Binding-site contacts:
Ligand atom CAB contacts residue LEU49 of chain 1.B at 3.6 Å (hydrophobic).
Ligand atom CAH contacts residue ASP46 of chain 1.B at 3.6 Å.
Ligand atom CBD contacts residue ALA45 of chain 1.B at 3.7 Å (hydrophobic).
Ligand atom CAC contacts residue LEU49 of chain 1.B at 3.6 Å (hydrophobic).
Ligand atom OBC contacts residue ILE119 of chain 1.B at 3.1 Å.
Ligand atom CAO contacts residue THR42 of chain 1.B at 3.7 Å.
Ligand atom OAJ contacts residue LEU220 of chain 1.B at 3.9 Å.
Ligand atom CAE contacts residue VAL228 of chain 1.B at 3.4 Å (hydrophobic).
Ligand atom CAD contacts residue ASP46 of chain 1.B at 3.9 Å.
Ligand atom CAE contacts residue ASP46 of chain 1.B at 3.6 Å.
Ligand atom CBA contacts residue ILE119 of chain 1.B at 3.4 Å (hydrophobic).
Ligand atom CAL contacts residue TRP78 of chain 1.B at 3.8 Å (hydrophobic).
Ligand atom CAQ contacts residue LEU41 of chain 1.B at 3.7 Å (hydrophobic).
Ligand atom CAM contacts residue ALA45 of chain 1.B at 3.6 Å (hydrophobic).
Ligand atom OBI contacts residue ARG89 of chain 1.B at 2.7 Å (salt-bridge).
Ligand atom CAU contacts residue PHE99 of chain 1.B at 3.7 Å (hydrophobic).
Ligand atom CAA contacts residue TRP78 of chain 1.B at 3.6 Å (hydrophobic).
Ligand atom CBH contacts residue LEU123 of chain 1.B at 3.8 Å (hydrophobic).
Ligand atom OBC contacts residue HIS219 of chain 1.B at 2.7 Å (h-bond).
Ligand atom OBC contacts residue GLY216 of chain 1.B at 3.7 Å.
Ligand atom CAP contacts residue THR42 of chain 1.B at 3.8 Å.
Ligand atom CAK contacts residue LEU220 of chain 1.B at 3.8 Å (hydrophobic).
Ligand atom OAJ contacts residue TRP78 of chain 1.B at 3.4 Å.
Ligand atom CAI contacts residue VAL228 of chain 1.B at 3.9 Å (hydrophobic).
Ligand atom CAG contacts residue ASP46 of chain 1.B at 3.6 Å.
Ligand atom CBH contacts residue MET83 of chain 1.B at 3.9 Å (hydrophobic).
Ligand atom NAF contacts residue ASP46 of chain 1.B at 2.6 Å (salt-bridge).
Ligand atom CAH contacts residue THR42 of chain 1.B at 3.6 Å.
Ligand atom OBI contacts residue LEU82 of chain 1.B at 3.6 Å.
Ligand atom CAG contacts residue VAL228 of chain 1.B at 3.6 Å (hydrophobic).
Ligand atom CAY contacts residue LEU220 of chain 1.B at 3.4 Å (hydrophobic).
Ligand atom CBF contacts residue ARG89 of chain 1.B at 3.8 Å.
Ligand atom OBI contacts residue GLU48 of chain 1.B at 3.3 Å (salt-bridge).
Ligand atom CAA contacts residue VAL228 of chain 1.B at 3.9 Å (hydrophobic).
Ligand atom CAN contacts residue ALA45 of chain 1.B at 3.8 Å (hydrophobic).
Ligand atom CAT contacts residue PHE99 of chain 1.B at 3.7 Å (hydrophobic).
Ligand atom CAB contacts residue PRO230 of chain 1.B at 3.5 Å (hydrophobic).
Ligand atom CBH contacts residue LEU86 of chain 1.B at 3.4 Å (hydrophobic).
Ligand atom CAL contacts residue ALA45 of chain 1.B at 3.7 Å (hydrophobic).
Ligand atom CAZ contacts residue HIS219 of chain 1.B at 3.8 Å.

Sequence of chain 1.B:
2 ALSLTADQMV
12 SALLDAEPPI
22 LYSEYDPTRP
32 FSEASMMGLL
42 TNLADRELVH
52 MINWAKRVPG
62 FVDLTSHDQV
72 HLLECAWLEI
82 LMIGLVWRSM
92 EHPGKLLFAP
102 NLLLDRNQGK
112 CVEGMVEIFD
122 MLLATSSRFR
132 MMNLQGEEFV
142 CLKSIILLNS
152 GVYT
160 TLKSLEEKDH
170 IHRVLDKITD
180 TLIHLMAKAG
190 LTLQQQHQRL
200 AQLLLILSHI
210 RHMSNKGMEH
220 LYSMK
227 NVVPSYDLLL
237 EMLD

The protein below binds the small molecule below.
Small molecule (SMILES): Cc1c(-c2ccc(O)cc2)n(Cc2ccc(OCCN3CCCCCC3)cc2)c2ccc(O)cc12